This small molecule binds to this protein.
Small molecule (SMILES): CN(C)CCCC[C@H](N)C(=O)O

Binding-site contacts:
Ligand atom CH2 contacts residue ASP43 of chain 1.A at 4.0 Å.
Ligand atom NZ contacts residue ASP43 of chain 1.A at 3.0 Å (salt-bridge).
Ligand atom CD contacts residue TYR24 of chain 1.A at 4.3 Å (hydrophobic).
Ligand atom CH1 contacts residue TYR24 of chain 1.A at 4.1 Å (hydrophobic).
Ligand atom CH2 contacts residue TYR45 of chain 1.A at 3.3 Å (hydrophobic).
Ligand atom CH1 contacts residue ASP43 of chain 1.A at 3.4 Å.
Ligand atom NZ contacts residue TYR45 of chain 1.A at 4.3 Å.
Ligand atom CE contacts residue ASP43 of chain 1.A at 3.8 Å.
Ligand atom CH1 contacts residue TRP17 of chain 1.A at 4.2 Å (hydrophobic).
Ligand atom CH2 contacts residue TRP17 of chain 1.A at 3.9 Å (hydrophobic).
Ligand atom CH1 contacts residue PHE41 of chain 1.A at 4.4 Å (hydrophobic).
Ligand atom CE contacts residue TYR24 of chain 1.A at 3.6 Å (hydrophobic).

Sequence of chain 1.A:
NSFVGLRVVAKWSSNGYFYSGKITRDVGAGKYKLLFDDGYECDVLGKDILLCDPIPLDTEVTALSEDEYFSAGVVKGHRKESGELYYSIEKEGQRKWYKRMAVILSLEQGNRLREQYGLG